Sequence of chain 1.A:
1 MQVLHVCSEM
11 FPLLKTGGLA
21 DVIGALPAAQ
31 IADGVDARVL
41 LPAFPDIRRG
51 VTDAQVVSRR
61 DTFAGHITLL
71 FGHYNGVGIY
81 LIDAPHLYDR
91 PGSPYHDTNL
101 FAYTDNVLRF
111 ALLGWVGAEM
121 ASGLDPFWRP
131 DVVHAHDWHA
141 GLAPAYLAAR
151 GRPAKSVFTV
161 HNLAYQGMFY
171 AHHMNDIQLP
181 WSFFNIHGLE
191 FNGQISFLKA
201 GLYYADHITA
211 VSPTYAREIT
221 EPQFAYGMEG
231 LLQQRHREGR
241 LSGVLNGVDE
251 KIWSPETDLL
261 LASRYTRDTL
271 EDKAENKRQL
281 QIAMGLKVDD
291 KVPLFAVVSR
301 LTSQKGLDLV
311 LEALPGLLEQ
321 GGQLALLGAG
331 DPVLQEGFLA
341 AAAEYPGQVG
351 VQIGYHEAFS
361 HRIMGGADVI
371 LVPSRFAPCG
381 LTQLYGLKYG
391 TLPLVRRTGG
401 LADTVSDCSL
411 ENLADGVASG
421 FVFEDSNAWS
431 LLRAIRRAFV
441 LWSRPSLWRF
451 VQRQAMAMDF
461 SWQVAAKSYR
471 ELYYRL

Binding-site contacts:
Ligand atom O2 contacts residue VAL57 of chain 1.A at 3.7 Å.
Ligand atom O4 contacts residue ETE1 of chain 1.N at 3.2 Å (h-bond).
Ligand atom C6 contacts residue GLN55 of chain 1.A at 3.9 Å.
Ligand atom O2 contacts residue VAL56 of chain 1.A at 4.0 Å.
Ligand atom C3 contacts residue ETE1 of chain 1.N at 3.6 Å.
Ligand atom C3 contacts residue ASP125 of chain 1.A at 3.7 Å.
Ligand atom O6 contacts residue HIS73 of chain 1.A at 4.1 Å.
Ligand atom C2 contacts residue PHE71 of chain 1.A at 3.9 Å (hydrophobic).
Ligand atom O2 contacts residue TYR80 of chain 1.A at 4.0 Å.
Ligand atom C4 contacts residue ETE1 of chain 1.N at 4.0 Å.
Ligand atom C5 contacts residue ETE1 of chain 1.N at 3.8 Å.
Ligand atom C1 contacts residue PHE71 of chain 1.A at 3.6 Å (hydrophobic).
Ligand atom O5 contacts residue GLN55 of chain 1.A at 4.2 Å.
Ligand atom C2 contacts residue VAL57 of chain 1.A at 4.1 Å (hydrophobic).
Ligand atom C1 contacts residue VAL56 of chain 1.A at 3.5 Å (hydrophobic).
Ligand atom C1 contacts residue ARG38 of chain 1.A at 4.4 Å.
Ligand atom C4 contacts residue ARG38 of chain 1.A at 3.9 Å.
Ligand atom O1 contacts residue ETE1 of chain 1.N at 3.9 Å.
Ligand atom O6 contacts residue GLN55 of chain 1.A at 3.2 Å (h-bond).
Ligand atom C1 contacts residue ETE1 of chain 1.N at 4.2 Å.
Ligand atom C6 contacts residue ETE1 of chain 1.N at 4.1 Å.
Ligand atom C3 contacts residue ARG38 of chain 1.A at 3.7 Å.
Ligand atom O2 contacts residue ARG38 of chain 1.A at 3.3 Å (salt-bridge).
Ligand atom C2 contacts residue VAL56 of chain 1.A at 3.4 Å (hydrophobic).
Ligand atom O4 contacts residue PHE127 of chain 1.A at 4.1 Å.
Ligand atom O3 contacts residue TRP128 of chain 1.A at 3.8 Å.
Ligand atom O5 contacts residue VAL56 of chain 1.A at 3.6 Å.
Ligand atom O6 contacts residue PHE71 of chain 1.A at 4.2 Å.
Ligand atom O2 contacts residue ASP125 of chain 1.A at 2.5 Å (salt-bridge).
Ligand atom O3 contacts residue VAL57 of chain 1.A at 3.8 Å.
Ligand atom C2 contacts residue PHE127 of chain 1.A at 4.2 Å (hydrophobic).
Ligand atom C2 contacts residue ASP125 of chain 1.A at 3.3 Å.
Ligand atom O3 contacts residue ASP125 of chain 1.A at 2.6 Å (salt-bridge).
Ligand atom C3 contacts residue PHE127 of chain 1.A at 3.5 Å (hydrophobic).
Ligand atom O2 contacts residue PHE127 of chain 1.A at 3.7 Å.
Ligand atom O3 contacts residue PHE127 of chain 1.A at 3.5 Å.
Ligand atom O3 contacts residue ARG38 of chain 1.A at 3.0 Å (salt-bridge).
Ligand atom O5 contacts residue PHE71 of chain 1.A at 3.5 Å.
Ligand atom C2 contacts residue ARG38 of chain 1.A at 3.8 Å.
Ligand atom O2 contacts residue TRP128 of chain 1.A at 4.1 Å.

A small-molecule ligand and the protein it binds are described below.
Small molecule (SMILES): OC[C@H]1O[C@H](O[C@H]2[C@H](O)[C@@H](O)[C@@H](O[C@H]3[C@H](O)[C@@H](O)[C@@H](O[C@H]4[C@H](O)[C@@H](O)[C@@H](O[C@H]5[C@H](O)[C@@H](O)[C@@H](O)O[C@@H]5CO)O[C@@H]4CO)O[C@@H]3CO)O[C@@H]2CO)[C@H](O)[C@@H](O)[C@@H]1O